Sequence of chain 34.L:
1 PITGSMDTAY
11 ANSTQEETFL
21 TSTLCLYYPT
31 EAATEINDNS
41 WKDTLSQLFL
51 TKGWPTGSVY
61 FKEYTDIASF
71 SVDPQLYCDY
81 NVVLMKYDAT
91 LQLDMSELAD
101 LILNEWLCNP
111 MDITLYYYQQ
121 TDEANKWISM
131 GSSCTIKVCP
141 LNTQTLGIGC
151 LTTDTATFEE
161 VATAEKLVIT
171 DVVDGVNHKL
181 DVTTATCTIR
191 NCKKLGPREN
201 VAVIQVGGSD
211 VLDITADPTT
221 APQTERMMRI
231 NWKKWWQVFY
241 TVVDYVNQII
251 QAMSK

Binding-site contacts:
Ligand atom C7 contacts residue ASN12 of chain 34.L at 3.9 Å.
Ligand atom C2 contacts residue ASN12 of chain 34.L at 3.2 Å.
Ligand atom C5 contacts residue ASN12 of chain 34.L at 4.0 Å.
Ligand atom O5 contacts residue ASN12 of chain 34.L at 2.6 Å (h-bond).
Ligand atom O7 contacts residue ASN12 of chain 34.L at 3.7 Å.
Ligand atom C1 contacts residue ASN12 of chain 34.L at 2.1 Å.
Ligand atom N2 contacts residue ASN12 of chain 34.L at 3.8 Å.

The protein below binds the small molecule below.
Small molecule (SMILES): CC(=O)N[C@H]1[C@H](O[C@H]2[C@H](O)[C@@H](NC(C)=O)CO[C@@H]2CO)O[C@H](CO)[C@@H](O)[C@@H]1O